Sequence of chain 1.A:
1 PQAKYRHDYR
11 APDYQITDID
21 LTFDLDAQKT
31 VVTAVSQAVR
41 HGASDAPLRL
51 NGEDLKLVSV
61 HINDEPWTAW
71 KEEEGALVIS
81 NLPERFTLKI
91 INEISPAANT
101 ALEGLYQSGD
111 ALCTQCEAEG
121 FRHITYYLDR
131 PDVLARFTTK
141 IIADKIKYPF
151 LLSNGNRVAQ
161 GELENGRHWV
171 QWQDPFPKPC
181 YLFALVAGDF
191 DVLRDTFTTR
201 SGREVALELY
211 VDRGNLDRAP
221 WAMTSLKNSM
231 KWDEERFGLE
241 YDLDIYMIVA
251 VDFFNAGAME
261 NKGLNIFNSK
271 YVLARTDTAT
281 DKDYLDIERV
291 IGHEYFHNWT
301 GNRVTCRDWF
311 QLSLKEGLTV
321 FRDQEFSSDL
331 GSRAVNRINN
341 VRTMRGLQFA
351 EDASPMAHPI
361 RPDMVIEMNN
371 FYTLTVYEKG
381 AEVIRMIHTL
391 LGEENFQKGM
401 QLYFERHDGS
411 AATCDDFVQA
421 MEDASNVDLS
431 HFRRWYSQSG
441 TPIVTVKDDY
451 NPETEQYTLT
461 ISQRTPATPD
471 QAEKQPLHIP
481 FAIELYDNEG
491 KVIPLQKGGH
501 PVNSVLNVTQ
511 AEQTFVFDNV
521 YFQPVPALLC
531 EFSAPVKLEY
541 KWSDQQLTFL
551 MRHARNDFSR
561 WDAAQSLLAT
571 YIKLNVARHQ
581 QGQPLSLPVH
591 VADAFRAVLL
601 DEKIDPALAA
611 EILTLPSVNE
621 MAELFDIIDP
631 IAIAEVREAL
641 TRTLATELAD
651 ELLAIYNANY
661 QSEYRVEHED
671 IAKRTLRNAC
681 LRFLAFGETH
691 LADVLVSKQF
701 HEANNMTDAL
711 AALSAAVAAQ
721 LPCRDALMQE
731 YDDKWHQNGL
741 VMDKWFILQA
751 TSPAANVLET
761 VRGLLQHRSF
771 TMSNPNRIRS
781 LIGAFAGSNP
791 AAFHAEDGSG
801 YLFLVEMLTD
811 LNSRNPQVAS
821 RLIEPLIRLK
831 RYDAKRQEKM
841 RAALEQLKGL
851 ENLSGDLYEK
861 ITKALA

Binding-site contacts:
Ligand atom C3 contacts residue ZN1 of chain 1.B at 3.1 Å.
Ligand atom C11 contacts residue TYR372 of chain 1.A at 3.4 Å (hydrophobic).
Ligand atom O4 contacts residue ALA256 of chain 1.A at 3.6 Å.
Ligand atom O2 contacts residue GLU316 of chain 1.A at 3.6 Å (salt-bridge).
Ligand atom C9 contacts residue TYR372 of chain 1.A at 3.6 Å (hydrophobic).
Ligand atom C3 contacts residue GLU294 of chain 1.A at 3.4 Å.
Ligand atom O2 contacts residue ZN1 of chain 1.B at 2.0 Å.
Ligand atom C15 contacts residue ARG289 of chain 1.A at 3.7 Å.
Ligand atom O4 contacts residue GLY257 of chain 1.A at 2.5 Å (h-bond).
Ligand atom C2 contacts residue GLU294 of chain 1.A at 3.2 Å.
Ligand atom C1 contacts residue TYR377 of chain 1.A at 3.6 Å (hydrophobic).
Ligand atom O2 contacts residue HIS297 of chain 1.A at 3.1 Å (h-bond).
Ligand atom N2 contacts residue GLU316 of chain 1.A at 3.1 Å (salt-bridge).
Ligand atom N1 contacts residue ALA258 of chain 1.A at 3.6 Å.
Ligand atom N2 contacts residue GLU260 of chain 1.A at 2.7 Å (salt-bridge).
Ligand atom O2 contacts residue GLU260 of chain 1.A at 3.1 Å (salt-bridge).
Ligand atom O3 contacts residue ZN1 of chain 1.B at 2.5 Å.
Ligand atom C8 contacts residue GLU117 of chain 1.A at 3.4 Å.
Ligand atom O2 contacts residue HIS293 of chain 1.A at 3.1 Å (h-bond).
Ligand atom C16 contacts residue TYR377 of chain 1.A at 3.6 Å (hydrophobic).
Ligand atom C2 contacts residue ALA258 of chain 1.A at 3.4 Å (hydrophobic).
Ligand atom C5 contacts residue GLY257 of chain 1.A at 3.6 Å.
Ligand atom C6 contacts residue ALA258 of chain 1.A at 3.1 Å (hydrophobic).
Ligand atom C10 contacts residue TYR372 of chain 1.A at 3.4 Å (hydrophobic).
Ligand atom O4 contacts residue ALA258 of chain 1.A at 3.2 Å (h-bond).
Ligand atom O2 contacts residue GLU294 of chain 1.A at 2.6 Å (salt-bridge).
Ligand atom C3 contacts residue TYR377 of chain 1.A at 3.4 Å (hydrophobic).
Ligand atom C1 contacts residue GLU260 of chain 1.A at 3.5 Å.
Ligand atom N2 contacts residue LYS315 of chain 1.A at 3.5 Å (salt-bridge).
Ligand atom O3 contacts residue GLU316 of chain 1.A at 3.2 Å (salt-bridge).
Ligand atom N1 contacts residue GLU294 of chain 1.A at 3.2 Å (salt-bridge).
Ligand atom O1 contacts residue MLI1 of chain 1.V at 2.9 Å (h-bond).
Ligand atom O3 contacts residue HIS293 of chain 1.A at 3.3 Å (h-bond).
Ligand atom C2 contacts residue ZN1 of chain 1.B at 3.1 Å.
Ligand atom O3 contacts residue TYR377 of chain 1.A at 2.5 Å (h-bond).
Ligand atom N2 contacts residue GLU117 of chain 1.A at 2.6 Å (salt-bridge).
Ligand atom C2 contacts residue GLU260 of chain 1.A at 3.5 Å.
Ligand atom C10 contacts residue ASN369 of chain 1.A at 3.6 Å.
Ligand atom C1 contacts residue GLU316 of chain 1.A at 3.6 Å.
Ligand atom C14 contacts residue HIS293 of chain 1.A at 3.7 Å.

This protein binds this small molecule.
Small molecule (SMILES): CC(C)C[C@H](NC(=O)[C@@H](O)[C@H](N)Cc1ccccc1)C(=O)O